Sequence of chain 56.A:
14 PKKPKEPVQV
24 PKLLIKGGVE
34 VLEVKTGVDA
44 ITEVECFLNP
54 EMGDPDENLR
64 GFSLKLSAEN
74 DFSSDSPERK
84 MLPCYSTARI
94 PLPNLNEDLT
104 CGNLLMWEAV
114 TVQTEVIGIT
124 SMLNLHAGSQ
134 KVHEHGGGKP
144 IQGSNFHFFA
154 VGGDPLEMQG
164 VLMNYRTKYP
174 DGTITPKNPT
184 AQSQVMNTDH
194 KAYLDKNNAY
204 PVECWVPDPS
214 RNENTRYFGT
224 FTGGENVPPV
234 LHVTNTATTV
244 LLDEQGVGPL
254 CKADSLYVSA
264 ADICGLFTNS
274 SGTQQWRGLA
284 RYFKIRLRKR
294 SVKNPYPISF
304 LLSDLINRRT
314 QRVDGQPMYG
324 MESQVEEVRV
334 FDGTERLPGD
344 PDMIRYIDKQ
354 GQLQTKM

Sequence of chain 56.C:
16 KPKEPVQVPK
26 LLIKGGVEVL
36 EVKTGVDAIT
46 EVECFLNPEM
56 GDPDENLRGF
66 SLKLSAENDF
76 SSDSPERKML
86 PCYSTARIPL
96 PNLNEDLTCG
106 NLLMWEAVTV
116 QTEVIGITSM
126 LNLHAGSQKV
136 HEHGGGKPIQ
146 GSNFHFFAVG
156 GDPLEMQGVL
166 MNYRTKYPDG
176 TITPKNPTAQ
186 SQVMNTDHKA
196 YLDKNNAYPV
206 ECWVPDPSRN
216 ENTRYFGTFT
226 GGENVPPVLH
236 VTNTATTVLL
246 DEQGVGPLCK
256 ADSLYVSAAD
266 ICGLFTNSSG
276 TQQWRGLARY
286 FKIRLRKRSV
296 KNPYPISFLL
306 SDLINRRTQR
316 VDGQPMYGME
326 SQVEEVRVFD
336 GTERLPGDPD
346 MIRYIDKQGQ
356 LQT

Binding-site contacts:
Ligand atom O1B contacts residue SER274 of chain 56.B at 4.1 Å.
Ligand atom C11 contacts residue THR276 of chain 56.B at 3.3 Å.
Ligand atom C1 contacts residue ASN272 of chain 56.B at 3.8 Å.
Ligand atom O1B contacts residue THR276 of chain 56.B at 3.7 Å.
Ligand atom C11 contacts residue ASN272 of chain 56.B at 3.6 Å.
Ligand atom C10 contacts residue PHE75 of chain 56.C at 3.1 Å (hydrophobic).
Ligand atom C10 contacts residue ASN272 of chain 56.B at 4.0 Å.
Ligand atom O8 contacts residue LYS68 of chain 56.B at 3.4 Å.
Ligand atom N5 contacts residue GLN278 of chain 56.B at 3.9 Å.
Ligand atom C11 contacts residue SER274 of chain 56.B at 4.0 Å.
Ligand atom C9 contacts residue GLN278 of chain 56.B at 3.2 Å.
Ligand atom O1A contacts residue LYS68 of chain 56.B at 2.9 Å.
Ligand atom C11 contacts residue LEU62 of chain 56.B at 4.1 Å (hydrophobic).
Ligand atom O9 contacts residue GLN278 of chain 56.B at 4.0 Å.
Ligand atom C11 contacts residue PHE75 of chain 56.C at 2.3 Å (hydrophobic).
Ligand atom C8 contacts residue GLN278 of chain 56.B at 3.6 Å.
Ligand atom C9 contacts residue LYS68 of chain 56.B at 3.8 Å.
Ligand atom O1B contacts residue ASN272 of chain 56.B at 3.4 Å (h-bond).
Ligand atom C7 contacts residue GLN278 of chain 56.B at 3.8 Å.
Ligand atom C1 contacts residue LYS68 of chain 56.B at 3.6 Å.
Ligand atom O9 contacts residue LEU67 of chain 56.B at 3.3 Å.
Ligand atom O1A contacts residue SER274 of chain 56.B at 2.6 Å (h-bond).
Ligand atom C11 contacts residue HIS138 of chain 56.A at 3.5 Å.
Ligand atom C9 contacts residue LEU67 of chain 56.B at 4.1 Å (hydrophobic).
Ligand atom O7 contacts residue LEU62 of chain 56.B at 3.8 Å.
Ligand atom O1B contacts residue LYS68 of chain 56.B at 3.9 Å.
Ligand atom C4 contacts residue ASN272 of chain 56.B at 4.1 Å.
Ligand atom C5 contacts residue ASN272 of chain 56.B at 4.1 Å.
Ligand atom C11 contacts residue PHE65 of chain 56.B at 3.8 Å (hydrophobic).
Ligand atom O9 contacts residue LYS68 of chain 56.B at 2.9 Å (salt-bridge).
Ligand atom O10 contacts residue LEU62 of chain 56.B at 4.0 Å.
Ligand atom O8 contacts residue GLN278 of chain 56.B at 3.5 Å (h-bond).
Ligand atom C10 contacts residue GLN278 of chain 56.B at 4.0 Å.
Ligand atom O8 contacts residue ASN272 of chain 56.B at 3.5 Å (h-bond).
Ligand atom O10 contacts residue PHE75 of chain 56.C at 3.0 Å.
Ligand atom C1 contacts residue SER274 of chain 56.B at 3.7 Å.
Ligand atom C6 contacts residue ASN272 of chain 56.B at 3.6 Å.
Ligand atom N5 contacts residue ASN272 of chain 56.B at 3.2 Å (h-bond).
Ligand atom C11 contacts residue PHE270 of chain 56.B at 3.8 Å (hydrophobic).
Ligand atom C11 contacts residue GLN278 of chain 56.B at 3.5 Å.

Sequence of chain 56.B:
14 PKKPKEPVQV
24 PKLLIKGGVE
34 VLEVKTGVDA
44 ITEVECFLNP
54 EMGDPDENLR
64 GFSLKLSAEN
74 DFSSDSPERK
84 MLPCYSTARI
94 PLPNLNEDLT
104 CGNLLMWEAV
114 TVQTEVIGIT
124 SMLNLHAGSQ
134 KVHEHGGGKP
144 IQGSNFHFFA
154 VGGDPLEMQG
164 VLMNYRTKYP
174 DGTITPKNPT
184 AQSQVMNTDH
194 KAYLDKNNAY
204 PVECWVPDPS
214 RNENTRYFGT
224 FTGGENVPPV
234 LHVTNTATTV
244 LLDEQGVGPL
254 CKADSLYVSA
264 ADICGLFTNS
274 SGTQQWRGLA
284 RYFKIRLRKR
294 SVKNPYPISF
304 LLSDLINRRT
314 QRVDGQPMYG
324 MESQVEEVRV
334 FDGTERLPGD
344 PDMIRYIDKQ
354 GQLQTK

This small molecule binds to this protein.
Small molecule (SMILES): CC(=O)N[C@H]1[C@H]([C@H](O)[C@H](O)CO)O[C@@](O[C@H](CO)[C@@H](O)[C@@H]2O[C@@H](C(=O)O)C[C@H](O)[C@H]2NC(C)=O)(C(=O)O)C[C@@H]1O